Sequence of chain 1.B:
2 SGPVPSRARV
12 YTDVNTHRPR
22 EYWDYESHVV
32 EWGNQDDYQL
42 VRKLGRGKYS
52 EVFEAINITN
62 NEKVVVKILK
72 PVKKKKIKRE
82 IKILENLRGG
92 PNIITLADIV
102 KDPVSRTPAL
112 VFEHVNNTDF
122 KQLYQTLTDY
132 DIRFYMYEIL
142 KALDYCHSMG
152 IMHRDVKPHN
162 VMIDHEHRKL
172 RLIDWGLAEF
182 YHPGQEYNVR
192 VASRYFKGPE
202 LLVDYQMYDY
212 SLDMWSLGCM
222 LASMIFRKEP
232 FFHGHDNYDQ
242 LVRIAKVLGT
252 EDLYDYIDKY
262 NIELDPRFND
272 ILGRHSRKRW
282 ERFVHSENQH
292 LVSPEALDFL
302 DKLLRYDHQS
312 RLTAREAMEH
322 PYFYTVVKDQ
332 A

Binding-site contacts:
Ligand atom C4 contacts residue VAL53 of chain 1.B at 3.7 Å (hydrophobic).
Ligand atom C17 contacts residue HIS115 of chain 1.B at 3.6 Å.
Ligand atom C5 contacts residue ILE174 of chain 1.B at 3.7 Å (hydrophobic).
Ligand atom C17 contacts residue VAL116 of chain 1.B at 3.5 Å (hydrophobic).
Ligand atom C2 contacts residue VAL53 of chain 1.B at 3.9 Å (hydrophobic).
Ligand atom O contacts residue LYS68 of chain 1.B at 3.8 Å.
Ligand atom N2 contacts residue MET163 of chain 1.B at 3.8 Å.
Ligand atom C16 contacts residue ASN118 of chain 1.B at 3.9 Å.
Ligand atom N3 contacts residue VAL66 of chain 1.B at 3.8 Å.
Ligand atom N5 contacts residue ILE174 of chain 1.B at 3.7 Å.
Ligand atom C5 contacts residue VAL53 of chain 1.B at 3.8 Å (hydrophobic).
Ligand atom C7 contacts residue LYS68 of chain 1.B at 3.8 Å.
Ligand atom C1 contacts residue VAL53 of chain 1.B at 3.5 Å (hydrophobic).
Ligand atom C8 contacts residue ASP175 of chain 1.B at 3.2 Å.
Ligand atom N6 contacts residue VAL116 of chain 1.B at 3.0 Å (h-bond).
Ligand atom C contacts residue VAL53 of chain 1.B at 3.9 Å (hydrophobic).
Ligand atom N4 contacts residue VAL66 of chain 1.B at 3.5 Å.
Ligand atom C10 contacts residue MET163 of chain 1.B at 3.8 Å (hydrophobic).
Ligand atom C14 contacts residue VAL66 of chain 1.B at 3.6 Å (hydrophobic).
Ligand atom C contacts residue SER51 of chain 1.B at 3.6 Å.
Ligand atom C6 contacts residue VAL53 of chain 1.B at 3.5 Å (hydrophobic).
Ligand atom C15 contacts residue ILE174 of chain 1.B at 3.8 Å (hydrophobic).
Ligand atom N5 contacts residue PHE113 of chain 1.B at 3.6 Å.
Ligand atom N2 contacts residue VAL66 of chain 1.B at 3.5 Å.
Ligand atom C13 contacts residue VAL66 of chain 1.B at 3.8 Å (hydrophobic).
Ligand atom C14 contacts residue VAL116 of chain 1.B at 3.7 Å (hydrophobic).
Ligand atom C14 contacts residue GLU114 of chain 1.B at 3.2 Å.
Ligand atom C contacts residue ASP175 of chain 1.B at 3.5 Å.
Ligand atom C12 contacts residue VAL66 of chain 1.B at 3.8 Å (hydrophobic).
Ligand atom C18 contacts residue LEU45 of chain 1.B at 3.8 Å (hydrophobic).
Ligand atom C contacts residue GLY48 of chain 1.B at 3.8 Å.
Ligand atom N3 contacts residue ILE174 of chain 1.B at 3.8 Å.
Ligand atom C11 contacts residue MET163 of chain 1.B at 3.6 Å (hydrophobic).
Ligand atom C8 contacts residue LYS68 of chain 1.B at 3.1 Å.
Ligand atom N5 contacts residue ILE95 of chain 1.B at 3.5 Å.
Ligand atom C7 contacts residue ASP175 of chain 1.B at 3.9 Å.
Ligand atom C15 contacts residue ILE95 of chain 1.B at 3.9 Å (hydrophobic).
Ligand atom N4 contacts residue VAL116 of chain 1.B at 3.2 Å (h-bond).
Ligand atom N contacts residue ASP175 of chain 1.B at 3.2 Å (salt-bridge).
Ligand atom C16 contacts residue VAL116 of chain 1.B at 3.6 Å (hydrophobic).

This small molecule binds to this protein.
Small molecule (SMILES): CC(=O)Nc1cc(Nc2cc(NC3CC3)n3ncc(C#N)c3n2)ccc1C